The small molecule below binds the protein below.
Small molecule (SMILES): NC(=O)c1ccc(O)cc1

Binding-site contacts:
Ligand atom O4 contacts residue SER9 of chain 2.D at 3.2 Å (h-bond).
Ligand atom N1' contacts residue LEU17 of chain 4.D at 3.6 Å.
Ligand atom C2 contacts residue GLU13 of chain 2.D at 4.1 Å.
Ligand atom C6 contacts residue GLU13 of chain 4.D at 3.4 Å.
Ligand atom C1' contacts residue GLU13 of chain 4.D at 3.3 Å.
Ligand atom C3 contacts residue GLU13 of chain 2.D at 4.3 Å.
Ligand atom N1' contacts residue GLU13 of chain 4.D at 3.7 Å.
Ligand atom C1 contacts residue GLU13 of chain 4.D at 3.5 Å.
Ligand atom C5 contacts residue HIS10 of chain 4.D at 4.1 Å.
Ligand atom C1' contacts residue LEU17 of chain 4.D at 4.3 Å (hydrophobic).
Ligand atom C5 contacts residue ALA14 of chain 4.D at 3.9 Å (hydrophobic).
Ligand atom C4 contacts residue GLU13 of chain 4.D at 3.9 Å.
Ligand atom C3 contacts residue HIS10 of chain 4.D at 4.1 Å.
Ligand atom C3 contacts residue SER9 of chain 2.D at 3.8 Å.
Ligand atom O4 contacts residue HIS10 of chain 4.D at 2.9 Å (h-bond).
Ligand atom C5 contacts residue GLU13 of chain 4.D at 3.6 Å.
Ligand atom O1' contacts residue GLU13 of chain 4.D at 3.6 Å.
Ligand atom C4 contacts residue SER9 of chain 2.D at 3.8 Å.
Ligand atom C2 contacts residue GLU13 of chain 4.D at 3.4 Å.
Ligand atom C4 contacts residue HIS10 of chain 4.D at 4.0 Å.
Ligand atom C6 contacts residue ALA14 of chain 4.D at 4.1 Å (hydrophobic).
Ligand atom C3 contacts residue GLU13 of chain 4.D at 3.9 Å.
Ligand atom C6 contacts residue LEU17 of chain 4.D at 3.8 Å (hydrophobic).

Sequence of chain 4.D:
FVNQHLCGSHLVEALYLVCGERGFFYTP

Sequence of chain 2.D:
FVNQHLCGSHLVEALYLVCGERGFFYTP